A small-molecule ligand and the protein it binds are described below.
Small molecule (SMILES): CC(=O)N[C@@H]1[C@@H](O)[C@H](O)[C@@H](CO)O[C@H]1O

Binding-site contacts:
Ligand atom O7 contacts residue SER316 of chain 1.B at 3.4 Å (h-bond).
Ligand atom O7 contacts residue ASN288 of chain 1.B at 3.7 Å.
Ligand atom C8 contacts residue MET315 of chain 1.B at 4.2 Å (hydrophobic).
Ligand atom C8 contacts residue ASN288 of chain 1.B at 4.4 Å.
Ligand atom C8 contacts residue SER316 of chain 1.B at 3.8 Å.
Ligand atom O6 contacts residue ARG563 of chain 1.B at 3.7 Å.
Ligand atom C3 contacts residue ASN288 of chain 1.B at 3.7 Å.
Ligand atom C1 contacts residue ASN288 of chain 1.B at 1.5 Å.
Ligand atom C7 contacts residue SER316 of chain 1.B at 3.6 Å.
Ligand atom O5 contacts residue ILE286 of chain 1.B at 3.7 Å.
Ligand atom C2 contacts residue ASN288 of chain 1.B at 2.3 Å.
Ligand atom C5 contacts residue ASN288 of chain 1.B at 3.7 Å.
Ligand atom O5 contacts residue ASN288 of chain 1.B at 2.4 Å (h-bond).
Ligand atom C5 contacts residue ILE286 of chain 1.B at 4.2 Å (hydrophobic).
Ligand atom C4 contacts residue ASN288 of chain 1.B at 4.2 Å.
Ligand atom O7 contacts residue THR317 of chain 1.B at 3.7 Å.
Ligand atom C6 contacts residue ARG563 of chain 1.B at 4.0 Å.
Ligand atom N2 contacts residue ASN288 of chain 1.B at 2.7 Å (h-bond).
Ligand atom N2 contacts residue SER316 of chain 1.B at 4.4 Å.
Ligand atom C7 contacts residue ASN288 of chain 1.B at 3.4 Å.
Ligand atom C1 contacts residue ILE286 of chain 1.B at 3.9 Å (hydrophobic).

Sequence of chain 1.B:
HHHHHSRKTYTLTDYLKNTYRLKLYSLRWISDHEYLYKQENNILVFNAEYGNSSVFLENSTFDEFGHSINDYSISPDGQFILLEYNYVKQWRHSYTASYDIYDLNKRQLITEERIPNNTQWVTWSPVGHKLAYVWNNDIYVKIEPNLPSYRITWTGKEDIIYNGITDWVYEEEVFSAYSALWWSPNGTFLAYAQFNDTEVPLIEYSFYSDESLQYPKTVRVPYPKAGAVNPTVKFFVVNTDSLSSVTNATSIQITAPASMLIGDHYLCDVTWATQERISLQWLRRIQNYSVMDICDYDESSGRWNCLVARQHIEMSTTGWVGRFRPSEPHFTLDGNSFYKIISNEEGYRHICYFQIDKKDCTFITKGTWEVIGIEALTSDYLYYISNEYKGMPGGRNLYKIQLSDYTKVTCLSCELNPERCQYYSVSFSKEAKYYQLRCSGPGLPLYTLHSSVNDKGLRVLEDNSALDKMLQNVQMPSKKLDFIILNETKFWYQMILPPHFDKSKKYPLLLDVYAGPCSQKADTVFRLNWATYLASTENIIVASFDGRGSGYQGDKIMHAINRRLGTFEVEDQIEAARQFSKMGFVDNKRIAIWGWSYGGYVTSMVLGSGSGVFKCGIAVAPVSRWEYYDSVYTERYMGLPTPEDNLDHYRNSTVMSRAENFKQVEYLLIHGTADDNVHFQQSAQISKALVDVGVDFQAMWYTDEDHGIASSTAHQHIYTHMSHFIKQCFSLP